Binding-site contacts:
Ligand atom C7 contacts residue THR292 of chain 1.A at 4.2 Å.
Ligand atom C3 contacts residue GLN295 of chain 1.A at 3.4 Å.
Ligand atom C6 contacts residue GLN295 of chain 1.A at 3.4 Å.
Ligand atom O5 contacts residue THR292 of chain 1.A at 3.4 Å.
Ligand atom O6 contacts residue ILE298 of chain 1.A at 4.1 Å.
Ligand atom O7 contacts residue THR292 of chain 1.A at 3.5 Å (h-bond).
Ligand atom N2 contacts residue ASN290 of chain 1.A at 2.9 Å (h-bond).
Ligand atom C3 contacts residue ASN290 of chain 1.A at 3.9 Å.
Ligand atom N2 contacts residue THR292 of chain 1.A at 4.3 Å.
Ligand atom O7 contacts residue TYR293 of chain 1.A at 4.4 Å.
Ligand atom O5 contacts residue ASN290 of chain 1.A at 2.4 Å (h-bond).
Ligand atom O6 contacts residue ILE298 of chain 1.A at 3.8 Å.
Ligand atom C5 contacts residue THR292 of chain 1.A at 4.4 Å.
Ligand atom C2 contacts residue GLN295 of chain 1.A at 4.2 Å.
Ligand atom C6 contacts residue ILE298 of chain 1.A at 3.5 Å (hydrophobic).
Ligand atom O6 contacts residue GLN295 of chain 1.A at 2.6 Å (h-bond).
Ligand atom C1 contacts residue THR292 of chain 1.A at 3.6 Å.
Ligand atom C5 contacts residue ASN290 of chain 1.A at 3.7 Å.
Ligand atom O2 contacts residue GLN295 of chain 1.A at 3.7 Å.
Ligand atom O4 contacts residue ILE298 of chain 1.A at 4.5 Å.
Ligand atom O6 contacts residue GLN295 of chain 1.A at 3.0 Å (h-bond).
Ligand atom C7 contacts residue ASN290 of chain 1.A at 3.4 Å.
Ligand atom C8 contacts residue ASN290 of chain 1.A at 4.5 Å.
Ligand atom C2 contacts residue ASN290 of chain 1.A at 2.5 Å.
Ligand atom C1 contacts residue ASN290 of chain 1.A at 1.6 Å.
Ligand atom C6 contacts residue GLN295 of chain 1.A at 3.9 Å.
Ligand atom C2 contacts residue THR292 of chain 1.A at 3.6 Å.
Ligand atom O7 contacts residue ASN290 of chain 1.A at 3.6 Å.
Ligand atom C6 contacts residue THR292 of chain 1.A at 4.1 Å.
Ligand atom C4 contacts residue ASN290 of chain 1.A at 4.2 Å.
Ligand atom O3 contacts residue GLN295 of chain 1.A at 2.8 Å (h-bond).

The protein below binds the small molecule below.
Small molecule (SMILES): CC(=O)N[C@H]1[C@H](O[C@H]2[C@H](O[C@@H]3O[C@@H](C)[C@@H](O)[C@@H](O)[C@@H]3O)[C@@H](NC(C)=O)CO[C@@H]2CO)O[C@H](CO)[C@@H](O[C@@H]2O[C@H](CO[C@H]3O[C@H](CO)[C@@H](O)[C@H](O)[C@@H]3O)[C@@H](O)[C@H](O[C@H]3O[C@H](CO)[C@@H](O)[C@H](O)[C@@H]3O)[C@@H]2O[C@@H]2OC[C@@H](O)[C@H](O)[C@H]2O)[C@@H]1O

Sequence of chain 1.A:
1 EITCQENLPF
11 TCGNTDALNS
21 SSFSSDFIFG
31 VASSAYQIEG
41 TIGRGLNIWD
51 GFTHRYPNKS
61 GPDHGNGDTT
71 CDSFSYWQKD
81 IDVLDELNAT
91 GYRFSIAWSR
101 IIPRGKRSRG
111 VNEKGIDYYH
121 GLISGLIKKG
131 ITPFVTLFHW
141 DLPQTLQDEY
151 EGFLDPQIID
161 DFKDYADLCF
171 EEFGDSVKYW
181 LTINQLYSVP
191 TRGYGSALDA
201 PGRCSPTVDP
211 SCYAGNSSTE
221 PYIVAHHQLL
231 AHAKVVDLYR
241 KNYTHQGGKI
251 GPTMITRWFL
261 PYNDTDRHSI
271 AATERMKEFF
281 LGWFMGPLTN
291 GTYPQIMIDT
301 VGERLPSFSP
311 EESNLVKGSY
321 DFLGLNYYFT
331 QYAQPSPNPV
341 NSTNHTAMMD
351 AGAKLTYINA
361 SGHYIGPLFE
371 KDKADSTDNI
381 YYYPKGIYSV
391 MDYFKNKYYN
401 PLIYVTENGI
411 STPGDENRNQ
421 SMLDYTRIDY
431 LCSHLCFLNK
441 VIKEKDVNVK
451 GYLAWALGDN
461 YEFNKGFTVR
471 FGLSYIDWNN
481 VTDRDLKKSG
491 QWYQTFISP